Binding-site contacts:
Ligand atom N21 contacts residue GLY50 of chain 1.B at 3.1 Å (h-bond).
Ligand atom O28 contacts residue TYR87 of chain 1.B at 3.3 Å.
Ligand atom C63 contacts residue GLY246 of chain 1.B at 3.5 Å.
Ligand atom O79 contacts residue TYR87 of chain 1.B at 3.6 Å.
Ligand atom C71 contacts residue GLN89 of chain 1.B at 3.5 Å.
Ligand atom C55 contacts residue TRP131 of chain 1.B at 3.6 Å (hydrophobic).
Ligand atom C75 contacts residue THR88 of chain 1.B at 3.6 Å.
Ligand atom C14 contacts residue ILE142 of chain 1.B at 3.6 Å (hydrophobic).
Ligand atom C30 contacts residue GLY246 of chain 1.B at 3.6 Å.
Ligand atom N1 contacts residue TYR87 of chain 1.B at 3.7 Å.
Ligand atom O42 contacts residue THR248 of chain 1.B at 3.2 Å (h-bond).
Ligand atom O28 contacts residue ASP48 of chain 1.B at 2.7 Å (salt-bridge).
Ligand atom C14 contacts residue ARG144 of chain 1.B at 3.5 Å.
Ligand atom C75 contacts residue GLN89 of chain 1.B at 3.6 Å.
Ligand atom C23 contacts residue ASP244 of chain 1.B at 3.3 Å.
Ligand atom C4 contacts residue GLY50 of chain 1.B at 3.6 Å.
Ligand atom N21 contacts residue ASP244 of chain 1.B at 2.6 Å (salt-bridge).
Ligand atom N32 contacts residue GLY246 of chain 1.B at 3.0 Å (h-bond).
Ligand atom N3 contacts residue THR88 of chain 1.B at 2.7 Å (h-bond).
Ligand atom C26 contacts residue ASP244 of chain 1.B at 3.8 Å.
Ligand atom C30 contacts residue TYR87 of chain 1.B at 3.7 Å (hydrophobic).
Ligand atom C5 contacts residue GLY50 of chain 1.B at 3.2 Å.
Ligand atom O70 contacts residue THR248 of chain 1.B at 3.1 Å (h-bond).
Ligand atom O79 contacts residue GLN89 of chain 1.B at 3.1 Å (h-bond).
Ligand atom C18 contacts residue ASP244 of chain 1.B at 3.3 Å.
Ligand atom C26 contacts residue ASP48 of chain 1.B at 3.7 Å.
Ligand atom O28 contacts residue GLY50 of chain 1.B at 3.4 Å (h-bond).
Ligand atom N1 contacts residue THR88 of chain 1.B at 3.4 Å (h-bond).
Ligand atom C66 contacts residue TYR87 of chain 1.B at 3.6 Å (hydrophobic).
Ligand atom C18 contacts residue GLY50 of chain 1.B at 3.4 Å.
Ligand atom C49 contacts residue LEU46 of chain 1.B at 3.6 Å (hydrophobic).
Ligand atom O79 contacts residue THR88 of chain 1.B at 3.2 Å (h-bond).
Ligand atom C23 contacts residue THR247 of chain 1.B at 3.7 Å.
Ligand atom C8 contacts residue PRO86 of chain 1.B at 3.4 Å (hydrophobic).
Ligand atom N32 contacts residue THR247 of chain 1.B at 3.8 Å.
Ligand atom C35 contacts residue THR247 of chain 1.B at 3.8 Å.
Ligand atom C63 contacts residue ASP48 of chain 1.B at 3.8 Å.
Ligand atom C5 contacts residue TYR214 of chain 1.B at 3.7 Å (hydrophobic).
Ligand atom O70 contacts residue THR247 of chain 1.B at 3.4 Å.
Ligand atom C66 contacts residue GLN89 of chain 1.B at 3.5 Å.

The small molecule below binds the protein below.
Small molecule (SMILES): CCCc1cc(CNC[C@@H](O)[C@@H]2C[C@H](C)CCCCCCOCC(=O)N(C)[C@@H](C)C(=O)N2)n[nH]1

Sequence of chain 1.B:
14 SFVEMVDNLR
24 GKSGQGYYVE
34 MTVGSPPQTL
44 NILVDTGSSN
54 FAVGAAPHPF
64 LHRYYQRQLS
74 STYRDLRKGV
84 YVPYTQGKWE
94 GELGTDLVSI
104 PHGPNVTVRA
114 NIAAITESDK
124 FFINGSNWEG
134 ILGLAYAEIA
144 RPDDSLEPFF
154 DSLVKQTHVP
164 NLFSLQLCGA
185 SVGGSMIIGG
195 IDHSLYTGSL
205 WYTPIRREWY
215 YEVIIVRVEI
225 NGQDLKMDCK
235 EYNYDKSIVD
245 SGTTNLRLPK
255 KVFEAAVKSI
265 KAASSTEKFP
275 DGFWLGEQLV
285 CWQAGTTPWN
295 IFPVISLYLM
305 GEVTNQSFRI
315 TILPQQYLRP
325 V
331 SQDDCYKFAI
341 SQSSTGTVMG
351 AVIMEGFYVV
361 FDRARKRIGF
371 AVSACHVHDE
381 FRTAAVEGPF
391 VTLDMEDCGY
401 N